Binding-site contacts:
Ligand atom C3 contacts residue MET165 of chain 1.A at 3.8 Å (hydrophobic).
Ligand atom C4 contacts residue ASP204 of chain 1.A at 3.9 Å.
Ligand atom C2 contacts residue ARG274 of chain 1.A at 3.6 Å.
Ligand atom C14 contacts residue ILE142 of chain 1.A at 3.4 Å (hydrophobic).
Ligand atom O13 contacts residue PHE209 of chain 1.A at 3.4 Å.
Ligand atom C3 contacts residue ASP204 of chain 1.A at 3.4 Å.
Ligand atom N3 contacts residue ARG274 of chain 1.A at 3.4 Å (salt-bridge).
Ligand atom C3 contacts residue ASN140 of chain 1.A at 3.6 Å.
Ligand atom C17 contacts residue ARG274 of chain 1.A at 3.8 Å.
Ligand atom C4 contacts residue LYS240 of chain 1.A at 4.0 Å.
Ligand atom C12 contacts residue PHE209 of chain 1.A at 3.7 Å (hydrophobic).
Ligand atom C14 contacts residue ASN140 of chain 1.A at 3.5 Å.
Ligand atom N1 contacts residue ARG274 of chain 1.A at 3.9 Å.
Ligand atom N2 contacts residue ASP204 of chain 1.A at 2.8 Å (salt-bridge).
Ligand atom N6 contacts residue ASN140 of chain 1.A at 2.7 Å (h-bond).
Ligand atom O4 contacts residue LYS240 of chain 1.A at 3.0 Å (salt-bridge).
Ligand atom C16 contacts residue PHE209 of chain 1.A at 3.5 Å (hydrophobic).
Ligand atom O19 contacts residue LYS240 of chain 1.A at 3.9 Å.
Ligand atom C14 contacts residue ASP121 of chain 1.A at 3.1 Å.
Ligand atom N2 contacts residue MET165 of chain 1.A at 3.5 Å (h-bond).
Ligand atom N4 contacts residue ARG274 of chain 1.A at 3.4 Å (salt-bridge).
Ligand atom C4 contacts residue MET165 of chain 1.A at 3.6 Å (hydrophobic).
Ligand atom O13 contacts residue LYS240 of chain 1.A at 2.4 Å (salt-bridge).
Ligand atom N6 contacts residue ILE163 of chain 1.A at 3.7 Å.
Ligand atom C11 contacts residue ARG274 of chain 1.A at 3.4 Å.
Ligand atom C12 contacts residue LYS240 of chain 1.A at 3.6 Å.
Ligand atom C11 contacts residue PHE209 of chain 1.A at 3.9 Å (hydrophobic).
Ligand atom C1 contacts residue ARG274 of chain 1.A at 3.5 Å.
Ligand atom N6 contacts residue ASP204 of chain 1.A at 3.0 Å (salt-bridge).
Ligand atom N4 contacts residue ILE142 of chain 1.A at 3.4 Å.
Ligand atom C14 contacts residue ARG274 of chain 1.A at 3.6 Å.
Ligand atom O4 contacts residue MET165 of chain 1.A at 4.0 Å.
Ligand atom N6 contacts residue LEU234 of chain 1.A at 3.7 Å.
Ligand atom O4 contacts residue GLY236 of chain 1.A at 3.2 Å (h-bond).
Ligand atom N1 contacts residue ILE142 of chain 1.A at 3.6 Å.
Ligand atom O18 contacts residue ARG274 of chain 1.A at 2.9 Å (salt-bridge).
Ligand atom C12 contacts residue ARG274 of chain 1.A at 3.3 Å.
Ligand atom N1 contacts residue ASN140 of chain 1.A at 3.2 Å (h-bond).
Ligand atom C2 contacts residue ILE142 of chain 1.A at 3.6 Å (hydrophobic).
Ligand atom O13 contacts residue ARG274 of chain 1.A at 3.9 Å.

The small molecule below binds the protein below.
Small molecule (SMILES): C[C@@H](C(=O)O)c1nn(C)c2nc(N)[nH]c(=O)c2c1=O

Sequence of chain 1.A:
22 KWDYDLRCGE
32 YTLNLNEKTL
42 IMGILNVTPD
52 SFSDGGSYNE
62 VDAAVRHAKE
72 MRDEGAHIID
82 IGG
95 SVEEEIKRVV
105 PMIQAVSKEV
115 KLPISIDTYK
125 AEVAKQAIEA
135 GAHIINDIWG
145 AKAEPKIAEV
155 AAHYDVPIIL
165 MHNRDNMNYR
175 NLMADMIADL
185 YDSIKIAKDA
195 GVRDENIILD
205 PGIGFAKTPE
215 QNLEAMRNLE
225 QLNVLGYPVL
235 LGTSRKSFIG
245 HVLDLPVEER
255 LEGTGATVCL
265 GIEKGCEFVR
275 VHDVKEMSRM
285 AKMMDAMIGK